Sequence of chain 3.A:
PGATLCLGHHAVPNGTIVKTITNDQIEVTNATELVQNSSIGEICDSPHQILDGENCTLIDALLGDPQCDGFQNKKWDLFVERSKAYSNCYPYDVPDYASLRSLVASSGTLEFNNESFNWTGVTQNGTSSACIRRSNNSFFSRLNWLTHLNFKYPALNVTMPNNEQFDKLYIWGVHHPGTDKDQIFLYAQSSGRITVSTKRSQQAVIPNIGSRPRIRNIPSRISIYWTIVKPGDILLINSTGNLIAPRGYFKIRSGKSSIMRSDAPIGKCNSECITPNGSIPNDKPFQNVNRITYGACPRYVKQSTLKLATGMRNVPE

The protein below binds the small molecule below.
Small molecule (SMILES): CC(=O)N[C@H]1[C@H](O[C@H]2[C@H](O)[C@@H](NC(C)=O)CO[C@@H]2CO)O[C@H](CO)[C@@H](O[C@@H]2O[C@H](C)[C@@H](O)[C@H](O)[C@@H]2O)[C@@H]1O

Sequence of chain 3.B:
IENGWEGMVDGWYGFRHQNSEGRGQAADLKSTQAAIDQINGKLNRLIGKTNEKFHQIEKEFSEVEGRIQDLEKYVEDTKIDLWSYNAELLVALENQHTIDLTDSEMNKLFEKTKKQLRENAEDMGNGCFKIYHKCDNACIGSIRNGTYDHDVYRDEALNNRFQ

Binding-site contacts:
Ligand atom C8 contacts residue GLU60 of chain 3.B at 4.3 Å.
Ligand atom C5 contacts residue ASN277 of chain 3.A at 3.7 Å.
Ligand atom C6 contacts residue ASN277 of chain 3.A at 4.4 Å.
Ligand atom C8 contacts residue ASN277 of chain 3.A at 4.2 Å.
Ligand atom C4 contacts residue ASN277 of chain 3.A at 4.3 Å.
Ligand atom N2 contacts residue ASN277 of chain 3.A at 2.7 Å (h-bond).
Ligand atom C7 contacts residue ASN277 of chain 3.A at 3.0 Å.
Ligand atom N2 contacts residue VAL289 of chain 3.A at 3.6 Å (h-bond).
Ligand atom C2 contacts residue VAL289 of chain 3.A at 3.9 Å (hydrophobic).
Ligand atom O6 contacts residue GLU60 of chain 3.B at 3.6 Å.
Ligand atom C2 contacts residue ASN277 of chain 3.A at 2.5 Å.
Ligand atom O6 contacts residue ASN277 of chain 3.A at 3.9 Å.
Ligand atom C1 contacts residue ASN277 of chain 3.A at 1.4 Å.
Ligand atom C1 contacts residue VAL289 of chain 3.A at 3.7 Å (hydrophobic).
Ligand atom C3 contacts residue VAL289 of chain 3.A at 4.0 Å (hydrophobic).
Ligand atom O6 contacts residue ASN290 of chain 3.A at 3.8 Å.
Ligand atom C3 contacts residue ASN277 of chain 3.A at 3.8 Å.
Ligand atom O7 contacts residue ASN277 of chain 3.A at 3.1 Å (h-bond).
Ligand atom C8 contacts residue ASN37 of chain 3.A at 3.9 Å.
Ligand atom O5 contacts residue ASN277 of chain 3.A at 2.5 Å (h-bond).